Sequence of chain 3.A:
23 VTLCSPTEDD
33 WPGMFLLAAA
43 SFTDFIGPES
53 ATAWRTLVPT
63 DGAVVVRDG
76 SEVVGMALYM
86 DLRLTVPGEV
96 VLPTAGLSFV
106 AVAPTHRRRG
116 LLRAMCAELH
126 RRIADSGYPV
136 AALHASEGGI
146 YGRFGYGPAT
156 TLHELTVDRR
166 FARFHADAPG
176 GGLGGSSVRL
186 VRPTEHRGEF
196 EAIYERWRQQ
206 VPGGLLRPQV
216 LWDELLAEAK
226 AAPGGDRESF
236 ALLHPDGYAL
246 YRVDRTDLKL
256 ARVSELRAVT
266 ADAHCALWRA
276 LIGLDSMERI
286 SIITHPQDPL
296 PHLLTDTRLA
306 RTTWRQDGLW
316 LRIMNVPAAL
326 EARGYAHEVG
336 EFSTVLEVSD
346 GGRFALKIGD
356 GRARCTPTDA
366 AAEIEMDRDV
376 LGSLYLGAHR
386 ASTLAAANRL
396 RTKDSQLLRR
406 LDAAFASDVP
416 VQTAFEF

A small-molecule ligand and the protein it binds are described below.
Small molecule (SMILES): Nc1nc(SCC(=O)NCCN2CCOCC2)nc2sc3c(c12)CCCC3

Binding-site contacts:
Ligand atom C06 contacts residue GLU421 of chain 3.A at 3.5 Å.
Ligand atom C26 contacts residue VAL60 of chain 3.A at 3.8 Å (hydrophobic).
Ligand atom S05 contacts residue TRP56 of chain 3.A at 3.9 Å.
Ligand atom N18 contacts residue TRP56 of chain 3.A at 3.7 Å.
Ligand atom C22 contacts residue TRP56 of chain 3.A at 3.5 Å (hydrophobic).
Ligand atom N11 contacts residue PEG1 of chain 3.C at 3.5 Å (h-bond).
Ligand atom C15 contacts residue PHE104 of chain 3.A at 3.8 Å (hydrophobic).
Ligand atom C04 contacts residue TRP56 of chain 3.A at 3.6 Å (hydrophobic).
Ligand atom N03 contacts residue PHE422 of chain 3.A at 3.8 Å.
Ligand atom C07 contacts residue GLU421 of chain 3.A at 3.9 Å.
Ligand atom C24 contacts residue ALA53 of chain 3.A at 3.8 Å (hydrophobic).
Ligand atom N11 contacts residue ASP46 of chain 3.A at 3.7 Å.
Ligand atom N01 contacts residue MET85 of chain 3.A at 3.5 Å.
Ligand atom C10 contacts residue PEG1 of chain 3.C at 3.1 Å.
Ligand atom C12 contacts residue ASP46 of chain 3.A at 3.0 Å.
Ligand atom N03 contacts residue TRP56 of chain 3.A at 3.7 Å.
Ligand atom C19 contacts residue TRP56 of chain 3.A at 3.6 Å (hydrophobic).
Ligand atom C22 contacts residue PHE104 of chain 3.A at 3.8 Å (hydrophobic).
Ligand atom C25 contacts residue LEU83 of chain 3.A at 3.8 Å (hydrophobic).
Ligand atom C06 contacts residue TRP56 of chain 3.A at 3.8 Å (hydrophobic).
Ligand atom O17 contacts residue GLU421 of chain 3.A at 3.4 Å.
Ligand atom N08 contacts residue PEG1 of chain 3.C at 3.7 Å.
Ligand atom C21 contacts residue TRP56 of chain 3.A at 3.6 Å (hydrophobic).
Ligand atom C02 contacts residue PHE422 of chain 3.A at 3.8 Å (hydrophobic).
Ligand atom N01 contacts residue SER103 of chain 3.A at 2.7 Å (h-bond).
Ligand atom C10 contacts residue ASP46 of chain 3.A at 3.4 Å.
Ligand atom C02 contacts residue SER103 of chain 3.A at 3.8 Å.
Ligand atom C23 contacts residue TRP56 of chain 3.A at 3.6 Å (hydrophobic).
Ligand atom C26 contacts residue TRP56 of chain 3.A at 3.9 Å (hydrophobic).
Ligand atom O14 contacts residue SER103 of chain 3.A at 3.8 Å.
Ligand atom C09 contacts residue GLU421 of chain 3.A at 3.1 Å.
Ligand atom C16 contacts residue PEG1 of chain 3.C at 3.4 Å.
Ligand atom N01 contacts residue TRP56 of chain 3.A at 3.5 Å.
Ligand atom C02 contacts residue TRP56 of chain 3.A at 3.5 Å (hydrophobic).
Ligand atom S20 contacts residue ALA53 of chain 3.A at 3.6 Å.
Ligand atom C23 contacts residue PHE104 of chain 3.A at 3.6 Å (hydrophobic).
Ligand atom C24 contacts residue PHE104 of chain 3.A at 3.8 Å (hydrophobic).
Ligand atom N18 contacts residue ILE48 of chain 3.A at 3.2 Å.
Ligand atom C09 contacts residue PEG1 of chain 3.C at 2.8 Å.
Ligand atom N01 contacts residue PHE422 of chain 3.A at 2.9 Å (h-bond).